Sequence of chain 4.PA:
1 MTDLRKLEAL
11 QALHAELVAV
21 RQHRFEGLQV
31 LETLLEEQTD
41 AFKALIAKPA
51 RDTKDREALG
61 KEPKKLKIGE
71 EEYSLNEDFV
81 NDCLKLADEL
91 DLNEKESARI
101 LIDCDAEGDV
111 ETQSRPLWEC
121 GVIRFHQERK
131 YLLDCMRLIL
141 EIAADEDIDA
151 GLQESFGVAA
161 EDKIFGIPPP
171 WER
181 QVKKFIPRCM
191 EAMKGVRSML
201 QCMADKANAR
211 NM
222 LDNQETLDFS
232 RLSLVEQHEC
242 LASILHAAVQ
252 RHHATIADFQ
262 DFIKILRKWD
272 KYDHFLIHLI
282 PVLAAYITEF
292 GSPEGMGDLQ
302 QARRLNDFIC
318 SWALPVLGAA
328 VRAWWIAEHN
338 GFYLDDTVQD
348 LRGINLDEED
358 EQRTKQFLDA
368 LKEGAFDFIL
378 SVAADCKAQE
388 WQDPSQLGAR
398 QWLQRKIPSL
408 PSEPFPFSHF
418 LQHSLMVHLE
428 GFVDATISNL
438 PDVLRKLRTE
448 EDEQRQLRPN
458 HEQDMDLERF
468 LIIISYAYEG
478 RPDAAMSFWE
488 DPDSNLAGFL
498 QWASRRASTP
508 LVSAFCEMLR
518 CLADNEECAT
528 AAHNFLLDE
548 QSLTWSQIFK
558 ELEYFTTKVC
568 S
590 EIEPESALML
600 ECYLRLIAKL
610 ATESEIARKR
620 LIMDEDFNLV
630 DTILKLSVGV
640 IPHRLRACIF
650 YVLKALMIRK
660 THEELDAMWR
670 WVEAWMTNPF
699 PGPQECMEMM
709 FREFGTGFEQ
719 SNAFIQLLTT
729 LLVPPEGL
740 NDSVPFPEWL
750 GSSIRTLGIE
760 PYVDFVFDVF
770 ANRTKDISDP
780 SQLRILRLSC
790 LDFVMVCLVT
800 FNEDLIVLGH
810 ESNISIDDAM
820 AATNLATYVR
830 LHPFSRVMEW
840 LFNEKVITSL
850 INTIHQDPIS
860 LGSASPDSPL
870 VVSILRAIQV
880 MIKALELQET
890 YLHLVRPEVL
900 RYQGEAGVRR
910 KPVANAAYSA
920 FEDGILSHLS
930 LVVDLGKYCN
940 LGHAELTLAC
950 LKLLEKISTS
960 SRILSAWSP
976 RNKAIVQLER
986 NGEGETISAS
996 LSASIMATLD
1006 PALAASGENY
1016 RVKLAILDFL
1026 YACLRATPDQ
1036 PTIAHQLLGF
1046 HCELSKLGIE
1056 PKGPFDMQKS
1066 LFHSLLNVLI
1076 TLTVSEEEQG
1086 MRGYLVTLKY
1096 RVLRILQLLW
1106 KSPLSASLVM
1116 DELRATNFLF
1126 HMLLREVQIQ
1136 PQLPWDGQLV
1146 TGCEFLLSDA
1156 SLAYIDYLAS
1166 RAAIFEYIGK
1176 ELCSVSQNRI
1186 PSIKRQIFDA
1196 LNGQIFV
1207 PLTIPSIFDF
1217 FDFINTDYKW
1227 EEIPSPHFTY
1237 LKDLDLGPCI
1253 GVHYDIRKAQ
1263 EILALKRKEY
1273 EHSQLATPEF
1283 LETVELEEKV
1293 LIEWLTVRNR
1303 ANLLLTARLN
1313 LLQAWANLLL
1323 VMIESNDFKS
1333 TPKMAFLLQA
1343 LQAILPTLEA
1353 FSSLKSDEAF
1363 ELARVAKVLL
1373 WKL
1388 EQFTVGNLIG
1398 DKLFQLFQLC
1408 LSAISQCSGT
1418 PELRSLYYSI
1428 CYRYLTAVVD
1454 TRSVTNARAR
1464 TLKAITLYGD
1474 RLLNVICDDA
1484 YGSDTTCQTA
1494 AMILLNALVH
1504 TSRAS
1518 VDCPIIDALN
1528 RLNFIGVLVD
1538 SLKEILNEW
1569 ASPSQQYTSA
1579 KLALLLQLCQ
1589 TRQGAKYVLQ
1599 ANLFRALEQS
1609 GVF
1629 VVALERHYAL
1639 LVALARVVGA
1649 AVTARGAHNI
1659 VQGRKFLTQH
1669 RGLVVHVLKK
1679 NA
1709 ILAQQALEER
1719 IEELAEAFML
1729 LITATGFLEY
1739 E

The small molecule below binds the protein below.
Small molecule (SMILES): N[C@@H](Cc1ccccc1)C(=O)NCC=O

Binding-site contacts:
Ligand atom CB contacts residue PHE496 of chain 4.PA at 3.9 Å (hydrophobic).
Ligand atom CB contacts residue ASN492 of chain 4.PA at 3.8 Å.
Ligand atom CB contacts residue GLY495 of chain 4.PA at 3.9 Å.
Ligand atom CG contacts residue GLY495 of chain 4.PA at 4.4 Å.
Ligand atom CA contacts residue ARG442 of chain 4.PA at 3.6 Å.
Ligand atom CZ contacts residue PRO438 of chain 4.PA at 3.4 Å (hydrophobic).
Ligand atom CE1 contacts residue PRO438 of chain 4.PA at 3.8 Å (hydrophobic).
Ligand atom CA contacts residue ASN492 of chain 4.PA at 3.3 Å.
Ligand atom N contacts residue ARG442 of chain 4.PA at 4.2 Å.
Ligand atom CG contacts residue PHE496 of chain 4.PA at 4.0 Å (hydrophobic).
Ligand atom N contacts residue ASN492 of chain 4.PA at 3.3 Å (h-bond).
Ligand atom CD1 contacts residue PRO438 of chain 4.PA at 4.4 Å (hydrophobic).
Ligand atom CE1 contacts residue ILE434 of chain 4.PA at 3.9 Å (hydrophobic).
Ligand atom O contacts residue ASN492 of chain 4.PA at 4.2 Å.
Ligand atom CE1 contacts residue PHE496 of chain 4.PA at 3.6 Å (hydrophobic).
Ligand atom CD2 contacts residue ARG442 of chain 4.PA at 3.5 Å.
Ligand atom CD1 contacts residue ILE434 of chain 4.PA at 4.1 Å (hydrophobic).
Ligand atom C contacts residue ARG442 of chain 4.PA at 4.4 Å.
Ligand atom N contacts residue SER491 of chain 4.PA at 4.1 Å.
Ligand atom C contacts residue ASN492 of chain 4.PA at 4.0 Å.
Ligand atom CZ contacts residue PHE496 of chain 4.PA at 3.9 Å (hydrophobic).
Ligand atom CD1 contacts residue ASN492 of chain 4.PA at 3.9 Å.
Ligand atom CE2 contacts residue PRO438 of chain 4.PA at 3.7 Å (hydrophobic).
Ligand atom CG contacts residue ASN492 of chain 4.PA at 4.3 Å.
Ligand atom O contacts residue ARG442 of chain 4.PA at 4.3 Å.
Ligand atom CD1 contacts residue PHE496 of chain 4.PA at 3.7 Å (hydrophobic).
Ligand atom O contacts residue PRO438 of chain 4.PA at 4.0 Å.
Ligand atom CE2 contacts residue ARG442 of chain 4.PA at 3.6 Å.
Ligand atom CD2 contacts residue PRO438 of chain 4.PA at 4.4 Å (hydrophobic).